Binding-site contacts:
Ligand atom C8 contacts residue ASN69 of chain 32.F at 3.4 Å.
Ligand atom O6 contacts residue NAG1 of chain 32.DA at 3.0 Å.
Ligand atom C1 contacts residue VAL31 of chain 32.F at 4.3 Å (hydrophobic).
Ligand atom O1 contacts residue SER70 of chain 32.F at 4.2 Å.
Ligand atom C6 contacts residue NAG1 of chain 32.DA at 4.3 Å.
Ligand atom C7 contacts residue SER70 of chain 32.F at 4.4 Å.
Ligand atom C4 contacts residue NAG1 of chain 32.DA at 3.2 Å.
Ligand atom O5 contacts residue ASN69 of chain 32.F at 2.8 Å (h-bond).
Ligand atom O4 contacts residue NAG1 of chain 32.DA at 3.0 Å.
Ligand atom C8 contacts residue SER70 of chain 32.F at 3.7 Å.
Ligand atom O4 contacts residue VAL31 of chain 32.F at 3.3 Å.
Ligand atom C3 contacts residue NAG1 of chain 32.DA at 3.7 Å.
Ligand atom O1 contacts residue VAL31 of chain 32.F at 3.4 Å (h-bond).
Ligand atom C7 contacts residue ASN69 of chain 32.F at 3.8 Å.
Ligand atom O1 contacts residue MET33 of chain 32.F at 3.9 Å.
Ligand atom C3 contacts residue VAL31 of chain 32.F at 3.0 Å (hydrophobic).
Ligand atom N2 contacts residue ASN69 of chain 32.F at 4.3 Å.
Ligand atom O3 contacts residue VAL31 of chain 32.F at 3.6 Å.
Ligand atom C2 contacts residue ASN69 of chain 32.F at 4.2 Å.
Ligand atom C5 contacts residue MET33 of chain 32.F at 3.7 Å (hydrophobic).
Ligand atom C6 contacts residue MET33 of chain 32.F at 3.5 Å (hydrophobic).
Ligand atom O7 contacts residue ASN69 of chain 32.F at 3.8 Å.
Ligand atom C6 contacts residue ASN69 of chain 32.F at 4.4 Å.
Ligand atom N2 contacts residue VAL31 of chain 32.F at 4.0 Å.
Ligand atom C2 contacts residue VAL31 of chain 32.F at 4.0 Å (hydrophobic).
Ligand atom C5 contacts residue ASN69 of chain 32.F at 3.7 Å.
Ligand atom O3 contacts residue NAG1 of chain 32.DA at 2.6 Å (h-bond).
Ligand atom C5 contacts residue NAG1 of chain 32.DA at 4.3 Å.
Ligand atom C5 contacts residue VAL31 of chain 32.F at 4.2 Å (hydrophobic).
Ligand atom C6 contacts residue LEU24 of chain 32.F at 4.5 Å (hydrophobic).
Ligand atom C1 contacts residue ASN69 of chain 32.F at 2.7 Å.
Ligand atom C8 contacts residue ARG57 of chain 32.F at 4.2 Å.
Ligand atom O5 contacts residue MET33 of chain 32.F at 4.2 Å.
Ligand atom C4 contacts residue VAL31 of chain 32.F at 3.8 Å (hydrophobic).
Ligand atom O1 contacts residue ASN69 of chain 32.F at 2.1 Å (h-bond).

This small molecule binds to this protein.
Small molecule (SMILES): CC(=O)N[C@@H]1[C@@H](O)[C@H](O)[C@@H](CO)O[C@H]1O

Sequence of chain 32.F:
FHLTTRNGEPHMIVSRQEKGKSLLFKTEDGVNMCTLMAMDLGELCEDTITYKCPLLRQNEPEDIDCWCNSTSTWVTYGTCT